A small-molecule ligand and the protein it binds are described below.
Small molecule (SMILES): Nc1ncnc2c1ncn2[C@@H]1O[C@H](CO[P](=O)(O)O[P](=O)(O)OC[C@H]2O[C@@H](O)[C@H](O)[C@@H]2O)[C@@H](O)[C@H]1O

Binding-site contacts:
Ligand atom N3 contacts residue PHE1372 of chain 1.A at 3.7 Å.
Ligand atom N6 contacts residue ASN1326 of chain 1.A at 2.9 Å (h-bond).
Ligand atom C2' contacts residue TRP1264 of chain 1.A at 3.6 Å (hydrophobic).
Ligand atom PB contacts residue CA1 of chain 1.H at 3.3 Å.
Ligand atom O2B contacts residue CA1 of chain 1.H at 2.3 Å.
Ligand atom O1D contacts residue VAL1435 of chain 1.A at 3.2 Å.
Ligand atom C1D contacts residue PHE1476 of chain 1.A at 3.5 Å (hydrophobic).
Ligand atom O3A contacts residue CA1 of chain 1.H at 3.6 Å.
Ligand atom O1B contacts residue PHE1372 of chain 1.A at 3.5 Å.
Ligand atom O1D contacts residue CYS1424 of chain 1.A at 3.2 Å (h-bond).
Ligand atom N1 contacts residue GLY1321 of chain 1.A at 3.2 Å (h-bond).
Ligand atom C4 contacts residue PHE1372 of chain 1.A at 3.8 Å (hydrophobic).
Ligand atom O4D contacts residue PHE1476 of chain 1.A at 3.2 Å.
Ligand atom O1A contacts residue CA1 of chain 1.H at 2.7 Å.
Ligand atom O4D contacts residue ARG1428 of chain 1.A at 3.1 Å (salt-bridge).
Ligand atom O2D contacts residue HIS1479 of chain 1.A at 3.0 Å (h-bond).
Ligand atom N9 contacts residue TRP1264 of chain 1.A at 3.7 Å.
Ligand atom O2B contacts residue ASP1460 of chain 1.A at 3.5 Å (salt-bridge).
Ligand atom C4 contacts residue TRP1264 of chain 1.A at 3.6 Å (hydrophobic).
Ligand atom O1A contacts residue GLU1390 of chain 1.A at 2.9 Å (salt-bridge).
Ligand atom O1A contacts residue CA1 of chain 1.I at 2.1 Å.
Ligand atom O2B contacts residue ARG1360 of chain 1.A at 3.3 Å (salt-bridge).
Ligand atom PA contacts residue CA1 of chain 1.H at 3.8 Å.
Ligand atom O5D contacts residue CA1 of chain 1.H at 3.4 Å.
Ligand atom N7 contacts residue TRP1264 of chain 1.A at 3.6 Å.
Ligand atom O1B contacts residue ARG1428 of chain 1.A at 2.9 Å (salt-bridge).
Ligand atom O5D contacts residue GLY1370 of chain 1.A at 3.1 Å (h-bond).
Ligand atom N3 contacts residue TRP1264 of chain 1.A at 3.8 Å.
Ligand atom O3D contacts residue HIS1479 of chain 1.A at 3.3 Å (h-bond).
Ligand atom C2 contacts residue PHE1372 of chain 1.A at 3.6 Å (hydrophobic).
Ligand atom O3A contacts residue GLY1371 of chain 1.A at 3.3 Å.
Ligand atom O3A contacts residue GLY1370 of chain 1.A at 3.6 Å.
Ligand atom C8 contacts residue TRP1264 of chain 1.A at 3.5 Å (hydrophobic).
Ligand atom C5 contacts residue TRP1264 of chain 1.A at 3.4 Å (hydrophobic).
Ligand atom O1A contacts residue ASP1460 of chain 1.A at 3.5 Å (salt-bridge).
Ligand atom O2' contacts residue TRP1264 of chain 1.A at 3.2 Å.
Ligand atom O5D contacts residue ARG1360 of chain 1.A at 3.7 Å.
Ligand atom O2A contacts residue CA1 of chain 1.I at 3.7 Å.
Ligand atom C2 contacts residue LEU1319 of chain 1.A at 3.6 Å (hydrophobic).
Ligand atom PA contacts residue CA1 of chain 1.I at 3.4 Å.

Sequence of chain 1.A:
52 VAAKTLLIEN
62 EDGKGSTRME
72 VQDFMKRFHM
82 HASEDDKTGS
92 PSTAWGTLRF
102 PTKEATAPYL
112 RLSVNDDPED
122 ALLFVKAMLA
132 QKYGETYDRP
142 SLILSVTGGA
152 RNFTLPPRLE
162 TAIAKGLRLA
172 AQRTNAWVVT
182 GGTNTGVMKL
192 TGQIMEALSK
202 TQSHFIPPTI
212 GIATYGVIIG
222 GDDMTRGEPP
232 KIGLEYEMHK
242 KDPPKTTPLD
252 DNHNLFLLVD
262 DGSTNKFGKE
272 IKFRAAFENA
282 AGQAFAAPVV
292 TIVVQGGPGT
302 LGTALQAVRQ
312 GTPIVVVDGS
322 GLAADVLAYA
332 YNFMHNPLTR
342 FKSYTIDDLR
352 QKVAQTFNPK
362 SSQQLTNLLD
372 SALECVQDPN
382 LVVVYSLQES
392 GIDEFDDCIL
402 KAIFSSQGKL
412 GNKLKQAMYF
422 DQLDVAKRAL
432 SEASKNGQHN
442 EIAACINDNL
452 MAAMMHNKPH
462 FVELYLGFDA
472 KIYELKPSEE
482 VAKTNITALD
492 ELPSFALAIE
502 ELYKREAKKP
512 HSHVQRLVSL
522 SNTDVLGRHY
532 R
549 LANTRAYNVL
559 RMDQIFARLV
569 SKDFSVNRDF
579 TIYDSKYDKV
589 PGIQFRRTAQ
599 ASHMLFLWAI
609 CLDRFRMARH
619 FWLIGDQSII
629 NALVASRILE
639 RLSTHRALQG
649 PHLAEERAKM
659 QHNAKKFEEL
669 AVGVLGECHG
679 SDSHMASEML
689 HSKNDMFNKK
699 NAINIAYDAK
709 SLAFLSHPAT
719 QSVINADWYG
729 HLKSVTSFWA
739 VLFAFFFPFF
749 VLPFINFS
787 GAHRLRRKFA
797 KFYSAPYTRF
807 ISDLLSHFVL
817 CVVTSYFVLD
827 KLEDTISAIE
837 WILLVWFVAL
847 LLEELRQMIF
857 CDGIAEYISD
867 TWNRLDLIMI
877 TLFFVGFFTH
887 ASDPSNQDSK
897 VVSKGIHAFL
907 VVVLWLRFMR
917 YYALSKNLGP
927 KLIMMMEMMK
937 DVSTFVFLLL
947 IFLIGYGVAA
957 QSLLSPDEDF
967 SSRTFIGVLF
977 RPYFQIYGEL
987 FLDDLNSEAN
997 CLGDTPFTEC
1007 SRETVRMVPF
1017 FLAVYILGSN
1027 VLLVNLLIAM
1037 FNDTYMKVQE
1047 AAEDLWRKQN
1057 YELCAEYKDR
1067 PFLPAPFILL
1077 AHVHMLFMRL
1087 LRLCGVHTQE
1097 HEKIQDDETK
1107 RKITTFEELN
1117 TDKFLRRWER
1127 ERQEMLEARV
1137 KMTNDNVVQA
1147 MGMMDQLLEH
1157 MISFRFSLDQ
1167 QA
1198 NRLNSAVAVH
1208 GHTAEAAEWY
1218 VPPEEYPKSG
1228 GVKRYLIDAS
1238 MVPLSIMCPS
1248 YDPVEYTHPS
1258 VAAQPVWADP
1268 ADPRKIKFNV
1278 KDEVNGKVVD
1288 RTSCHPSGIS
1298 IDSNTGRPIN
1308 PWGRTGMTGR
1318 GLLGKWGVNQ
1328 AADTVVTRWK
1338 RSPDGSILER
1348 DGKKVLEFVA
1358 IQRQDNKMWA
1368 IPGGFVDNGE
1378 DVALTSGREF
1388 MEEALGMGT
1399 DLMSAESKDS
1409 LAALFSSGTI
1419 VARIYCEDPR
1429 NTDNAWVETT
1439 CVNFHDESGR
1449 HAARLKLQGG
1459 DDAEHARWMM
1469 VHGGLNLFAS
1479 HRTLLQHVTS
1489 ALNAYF